Sequence of chain 1.P:
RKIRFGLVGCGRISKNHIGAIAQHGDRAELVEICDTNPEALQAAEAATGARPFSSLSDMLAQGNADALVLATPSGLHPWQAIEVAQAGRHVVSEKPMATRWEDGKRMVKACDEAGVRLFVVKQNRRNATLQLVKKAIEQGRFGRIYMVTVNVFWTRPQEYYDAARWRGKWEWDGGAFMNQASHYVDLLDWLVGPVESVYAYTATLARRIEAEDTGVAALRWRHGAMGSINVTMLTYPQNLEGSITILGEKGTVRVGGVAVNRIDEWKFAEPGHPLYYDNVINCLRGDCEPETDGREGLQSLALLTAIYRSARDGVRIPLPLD

Binding-site contacts:
Ligand atom O3' contacts residue ASN207 of chain 1.P at 3.8 Å.
Ligand atom C4C contacts residue TYR188 of chain 1.P at 3.7 Å (hydrophobic).
Ligand atom O7' contacts residue TRP182 of chain 1.P at 3.6 Å.
Ligand atom O3' contacts residue LYS123 of chain 1.P at 3.0 Å (salt-bridge).
Ligand atom N1 contacts residue ARG184 of chain 1.P at 3.9 Å.
Ligand atom O3' contacts residue HIS211 of chain 1.P at 3.6 Å.
Ligand atom O'Q contacts residue TYR188 of chain 1.P at 2.5 Å (h-bond).
Ligand atom O2C contacts residue TYR188 of chain 1.P at 3.9 Å.
Ligand atom O4' contacts residue ASN207 of chain 1.P at 2.4 Å (h-bond).
Ligand atom O5C contacts residue ARG184 of chain 1.P at 3.8 Å.
Ligand atom C3' contacts residue LYS123 of chain 1.P at 3.9 Å.
Ligand atom C6' contacts residue ARG184 of chain 1.P at 3.8 Å.
Ligand atom O5' contacts residue ARG184 of chain 1.P at 3.0 Å (salt-bridge).
Ligand atom C4 contacts residue THR183 of chain 1.P at 3.7 Å.
Ligand atom O4 contacts residue ASN267 of chain 1.P at 3.1 Å (h-bond).
Ligand atom C1C contacts residue THR183 of chain 1.P at 3.8 Å.
Ligand atom C5 contacts residue ARG184 of chain 1.P at 3.9 Å.
Ligand atom O'Q contacts residue ASN207 of chain 1.P at 3.6 Å (h-bond).
Ligand atom O'P contacts residue TYR188 of chain 1.P at 3.0 Å (h-bond).
Ligand atom C6 contacts residue ARG184 of chain 1.P at 3.4 Å.
Ligand atom C6 contacts residue THR183 of chain 1.P at 3.6 Å.
Ligand atom O'P contacts residue ARG184 of chain 1.P at 2.9 Å (salt-bridge).
Ligand atom C2 contacts residue THR183 of chain 1.P at 3.1 Å.
Ligand atom C5 contacts residue THR183 of chain 1.P at 3.8 Å.
Ligand atom C3' contacts residue NAI1 of chain 1.UA at 3.9 Å.
Ligand atom O4C contacts residue ARG184 of chain 1.P at 3.2 Å (salt-bridge).
Ligand atom O'P contacts residue GLN208 of chain 1.P at 3.4 Å.
Ligand atom N3 contacts residue THR183 of chain 1.P at 3.3 Å (h-bond).
Ligand atom O2 contacts residue PRO185 of chain 1.P at 3.0 Å.
Ligand atom C4' contacts residue ASN207 of chain 1.P at 3.3 Å.
Ligand atom C6' contacts residue TYR188 of chain 1.P at 3.1 Å (hydrophobic).
Ligand atom O3' contacts residue NAI1 of chain 1.UA at 3.7 Å.
Ligand atom C4 contacts residue ASN267 of chain 1.P at 3.6 Å.
Ligand atom O2 contacts residue THR183 of chain 1.P at 3.5 Å (h-bond).
Ligand atom C5 contacts residue ASN267 of chain 1.P at 3.5 Å.
Ligand atom C1C contacts residue ARG184 of chain 1.P at 3.8 Å.
Ligand atom O4' contacts residue LYS123 of chain 1.P at 3.0 Å (salt-bridge).
Ligand atom C6' contacts residue ASN207 of chain 1.P at 3.6 Å.
Ligand atom O4 contacts residue GLN266 of chain 1.P at 3.7 Å.
Ligand atom N1 contacts residue THR183 of chain 1.P at 3.2 Å (h-bond).

The small molecule below binds the protein below.
Small molecule (SMILES): CC(=O)N[C@H]1[C@@H](O[P](=O)(O)O[P](=O)(O)OC[C@H]2O[C@@H](n3ccc(=O)[nH]c3=O)[C@H](O)[C@@H]2O)O[C@H](C(=O)O)[C@@H](O)[C@@H]1O